This protein binds this small molecule.
Small molecule (SMILES): O=C(O)CBr

Binding-site contacts:
Ligand atom C2 contacts residue ILE255 of chain 1.A at 4.2 Å (hydrophobic).
Ligand atom O1 contacts residue HIS157 of chain 1.A at 4.4 Å.
Ligand atom BR2 contacts residue ASN112 of chain 1.A at 3.3 Å.
Ligand atom O1 contacts residue ARG113 of chain 1.A at 2.8 Å (salt-bridge).
Ligand atom BR2 contacts residue ILE255 of chain 1.A at 3.6 Å.
Ligand atom O2 contacts residue ILE137 of chain 1.A at 4.2 Å.
Ligand atom C1 contacts residue ARG113 of chain 1.A at 3.6 Å.
Ligand atom C1 contacts residue TRP158 of chain 1.A at 4.0 Å (hydrophobic).
Ligand atom C1 contacts residue TYR221 of chain 1.A at 3.8 Å (hydrophobic).
Ligand atom O2 contacts residue ARG113 of chain 1.A at 3.6 Å.
Ligand atom O1 contacts residue ASN112 of chain 1.A at 3.7 Å.
Ligand atom BR2 contacts residue TRP158 of chain 1.A at 4.2 Å.
Ligand atom C2 contacts residue ASN112 of chain 1.A at 3.2 Å.
Ligand atom BR2 contacts residue TRP187 of chain 1.A at 3.5 Å.
Ligand atom C2 contacts residue HIS282 of chain 1.A at 4.2 Å.
Ligand atom O1 contacts residue ARG116 of chain 1.A at 4.1 Å.
Ligand atom C2 contacts residue TYR221 of chain 1.A at 4.4 Å (hydrophobic).
Ligand atom C2 contacts residue TRP158 of chain 1.A at 4.2 Å (hydrophobic).
Ligand atom O2 contacts residue ARG116 of chain 1.A at 2.8 Å (salt-bridge).
Ligand atom O1 contacts residue TYR221 of chain 1.A at 2.7 Å (h-bond).
Ligand atom BR2 contacts residue HIS282 of chain 1.A at 4.4 Å.
Ligand atom O2 contacts residue ASN112 of chain 1.A at 3.5 Å.
Ligand atom C1 contacts residue ARG116 of chain 1.A at 3.7 Å.
Ligand atom O2 contacts residue TRP158 of chain 1.A at 4.3 Å.
Ligand atom BR2 contacts residue HIS157 of chain 1.A at 3.5 Å.
Ligand atom BR2 contacts residue TYR221 of chain 1.A at 3.6 Å.
Ligand atom C1 contacts residue ASN112 of chain 1.A at 3.5 Å.
Ligand atom C2 contacts residue ARG116 of chain 1.A at 4.2 Å.
Ligand atom O1 contacts residue TRP158 of chain 1.A at 3.6 Å.

Sequence of chain 1.A:
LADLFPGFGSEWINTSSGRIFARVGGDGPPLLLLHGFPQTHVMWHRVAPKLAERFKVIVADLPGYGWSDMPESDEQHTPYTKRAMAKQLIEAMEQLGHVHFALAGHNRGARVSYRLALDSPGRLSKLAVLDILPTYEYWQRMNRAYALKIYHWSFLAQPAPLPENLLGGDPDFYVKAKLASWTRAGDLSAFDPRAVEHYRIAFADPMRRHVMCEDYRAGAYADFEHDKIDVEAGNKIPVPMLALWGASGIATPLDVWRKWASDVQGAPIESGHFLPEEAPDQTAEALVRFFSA